The small molecule below binds the protein below.
Small molecule (SMILES): CC(=O)N[C@H]1[C@H](O[C@H]2[C@H](O)[C@@H](NC(C)=O)CO[C@@H]2CO)O[C@H](CO)[C@@H](O)[C@@H]1O

Binding-site contacts:
Ligand atom C7 contacts residue THR76 of chain 1.A at 3.9 Å.
Ligand atom O5 contacts residue ASN43 of chain 1.A at 2.3 Å (h-bond).
Ligand atom C8 contacts residue HIS93 of chain 1.A at 3.6 Å.
Ligand atom C2 contacts residue ASN43 of chain 1.A at 2.5 Å.
Ligand atom C4 contacts residue HIS93 of chain 1.A at 4.0 Å.
Ligand atom O6 contacts residue TRP51 of chain 1.A at 3.7 Å.
Ligand atom C4 contacts residue ASN43 of chain 1.A at 4.2 Å.
Ligand atom C2 contacts residue THR76 of chain 1.A at 3.7 Å.
Ligand atom O4 contacts residue HIS93 of chain 1.A at 3.3 Å.
Ligand atom C7 contacts residue THR44 of chain 1.A at 4.0 Å.
Ligand atom C8 contacts residue THR44 of chain 1.A at 3.8 Å.
Ligand atom C7 contacts residue ASN43 of chain 1.A at 3.7 Å.
Ligand atom N2 contacts residue THR76 of chain 1.A at 2.9 Å (h-bond).
Ligand atom C7 contacts residue HIS93 of chain 1.A at 3.1 Å.
Ligand atom O5 contacts residue PRO48 of chain 1.A at 3.4 Å (h-bond).
Ligand atom O7 contacts residue THR44 of chain 1.A at 3.5 Å (h-bond).
Ligand atom O5 contacts residue TRP51 of chain 1.A at 3.5 Å.
Ligand atom C1 contacts residue TRP51 of chain 1.A at 3.5 Å (hydrophobic).
Ligand atom C3 contacts residue ASN43 of chain 1.A at 3.8 Å.
Ligand atom C8 contacts residue ASN43 of chain 1.A at 4.0 Å.
Ligand atom O7 contacts residue PRO48 of chain 1.A at 3.6 Å.
Ligand atom C7 contacts residue SER45 of chain 1.A at 4.1 Å.
Ligand atom C5 contacts residue ASN43 of chain 1.A at 3.6 Å.
Ligand atom C3 contacts residue HIS93 of chain 1.A at 4.1 Å.
Ligand atom C5 contacts residue HIS93 of chain 1.A at 3.8 Å.
Ligand atom O7 contacts residue SER45 of chain 1.A at 3.7 Å.
Ligand atom N2 contacts residue HIS93 of chain 1.A at 3.9 Å.
Ligand atom C8 contacts residue ASN74 of chain 1.A at 3.8 Å.
Ligand atom C1 contacts residue THR76 of chain 1.A at 3.5 Å.
Ligand atom C1 contacts residue ASN43 of chain 1.A at 1.4 Å.
Ligand atom C3 contacts residue THR76 of chain 1.A at 4.1 Å.
Ligand atom C5 contacts residue TRP51 of chain 1.A at 4.1 Å (hydrophobic).
Ligand atom C2 contacts residue PRO48 of chain 1.A at 4.3 Å (hydrophobic).
Ligand atom C8 contacts residue SER45 of chain 1.A at 3.8 Å.
Ligand atom C8 contacts residue THR76 of chain 1.A at 3.9 Å.
Ligand atom C1 contacts residue PRO48 of chain 1.A at 3.7 Å (hydrophobic).
Ligand atom N2 contacts residue ASN43 of chain 1.A at 2.9 Å (h-bond).
Ligand atom O7 contacts residue HIS93 of chain 1.A at 3.5 Å.
Ligand atom O7 contacts residue ASN43 of chain 1.A at 4.0 Å.
Ligand atom C8 contacts residue TYR75 of chain 1.A at 4.3 Å (hydrophobic).

Sequence of chain 1.A:
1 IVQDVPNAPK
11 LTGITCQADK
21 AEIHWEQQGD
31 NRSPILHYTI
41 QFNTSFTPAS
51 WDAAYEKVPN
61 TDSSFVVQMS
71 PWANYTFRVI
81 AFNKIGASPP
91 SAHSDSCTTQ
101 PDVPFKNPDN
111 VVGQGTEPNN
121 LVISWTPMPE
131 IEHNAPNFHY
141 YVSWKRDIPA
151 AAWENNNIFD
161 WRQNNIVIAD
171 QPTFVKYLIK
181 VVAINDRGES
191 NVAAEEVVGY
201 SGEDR